A small-molecule ligand and the protein it binds are described below.
Small molecule (SMILES): CO[C@](c1ccc(Cl)cc1)(c1ccc2c(c1)c(-c1c(F)cccc1F)cc(=O)n2C)c1cncn1C

Sequence of chain 1.D:
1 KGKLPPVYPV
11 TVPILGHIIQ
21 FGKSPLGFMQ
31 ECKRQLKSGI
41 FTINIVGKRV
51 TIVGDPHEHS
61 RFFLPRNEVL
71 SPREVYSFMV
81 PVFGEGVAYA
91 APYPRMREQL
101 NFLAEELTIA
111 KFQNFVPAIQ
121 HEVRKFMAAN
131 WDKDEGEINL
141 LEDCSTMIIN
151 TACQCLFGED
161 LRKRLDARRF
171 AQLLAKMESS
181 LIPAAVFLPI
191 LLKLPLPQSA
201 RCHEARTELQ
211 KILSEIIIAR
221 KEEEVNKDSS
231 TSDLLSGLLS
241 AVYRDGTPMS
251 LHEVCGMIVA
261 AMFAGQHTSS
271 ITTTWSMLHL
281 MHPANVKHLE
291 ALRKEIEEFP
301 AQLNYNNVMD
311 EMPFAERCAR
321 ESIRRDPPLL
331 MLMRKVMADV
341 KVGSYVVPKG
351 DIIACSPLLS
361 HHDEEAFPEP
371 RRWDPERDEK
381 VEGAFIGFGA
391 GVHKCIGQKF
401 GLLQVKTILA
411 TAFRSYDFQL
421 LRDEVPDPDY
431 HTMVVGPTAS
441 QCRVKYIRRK

Binding-site contacts:
Ligand atom CAQ contacts residue TYR76 of chain 1.D at 3.1 Å (hydrophobic).
Ligand atom CAJ contacts residue MET433 of chain 1.D at 3.0 Å (hydrophobic).
Ligand atom FAE contacts residue VAL434 of chain 1.D at 3.0 Å.
Ligand atom NBH contacts residue ALA264 of chain 1.D at 3.4 Å.
Ligand atom CAN contacts residue TYR76 of chain 1.D at 3.7 Å (hydrophobic).
Ligand atom NAU contacts residue HEM1 of chain 1.K at 2.2 Å.
Ligand atom NAU contacts residue ALA264 of chain 1.D at 3.5 Å.
Ligand atom FAF contacts residue PHE78 of chain 1.D at 3.0 Å.
Ligand atom CAY contacts residue MET433 of chain 1.D at 2.8 Å (hydrophobic).
Ligand atom FAF contacts residue MET433 of chain 1.D at 2.8 Å.
Ligand atom CAA contacts residue PHE263 of chain 1.D at 3.9 Å (hydrophobic).
Ligand atom CAB contacts residue ALA264 of chain 1.D at 3.4 Å (hydrophobic).
Ligand atom CAC contacts residue MET331 of chain 1.D at 3.4 Å (hydrophobic).
Ligand atom CBD contacts residue ALA264 of chain 1.D at 3.7 Å (hydrophobic).
Ligand atom CAJ contacts residue MET79 of chain 1.D at 3.8 Å (hydrophobic).
Ligand atom CAQ contacts residue LEU329 of chain 1.D at 3.9 Å (hydrophobic).
Ligand atom CBG contacts residue TYR76 of chain 1.D at 3.8 Å (hydrophobic).
Ligand atom CAO contacts residue TYR76 of chain 1.D at 3.7 Å (hydrophobic).
Ligand atom CAP contacts residue HEM1 of chain 1.K at 3.1 Å.
Ligand atom CAR contacts residue ALA264 of chain 1.D at 3.2 Å (hydrophobic).
Ligand atom CBC contacts residue MET433 of chain 1.D at 3.6 Å (hydrophobic).
Ligand atom CAH contacts residue PHE263 of chain 1.D at 3.7 Å (hydrophobic).
Ligand atom CAJ contacts residue LEU181 of chain 1.D at 3.3 Å (hydrophobic).
Ligand atom CAX contacts residue VAL434 of chain 1.D at 3.7 Å (hydrophobic).
Ligand atom CAL contacts residue TYR89 of chain 1.D at 3.7 Å (hydrophobic).
Ligand atom FAE contacts residue LEU329 of chain 1.D at 3.8 Å.
Ligand atom CAC contacts residue LEU332 of chain 1.D at 3.8 Å (hydrophobic).
Ligand atom CAY contacts residue MET79 of chain 1.D at 3.8 Å (hydrophobic).
Ligand atom FAF contacts residue MET79 of chain 1.D at 3.4 Å.
Ligand atom CAK contacts residue PHE83 of chain 1.D at 3.9 Å (hydrophobic).
Ligand atom OAV contacts residue ALA264 of chain 1.D at 3.6 Å.
Ligand atom CAW contacts residue PHE83 of chain 1.D at 3.9 Å (hydrophobic).
Ligand atom CLAG contacts residue TYR89 of chain 1.D at 3.9 Å.
Ligand atom CAC contacts residue TYR76 of chain 1.D at 3.6 Å (hydrophobic).
Ligand atom CAH contacts residue MET433 of chain 1.D at 3.8 Å (hydrophobic).
Ligand atom CLAG contacts residue ALA88 of chain 1.D at 3.8 Å.
Ligand atom CAP contacts residue ALA264 of chain 1.D at 3.6 Å (hydrophobic).
Ligand atom CAI contacts residue VAL434 of chain 1.D at 3.9 Å (hydrophobic).
Ligand atom CAK contacts residue HEM1 of chain 1.K at 3.8 Å.
Ligand atom CAR contacts residue HEM1 of chain 1.K at 3.1 Å.